Sequence of chain 1.A:
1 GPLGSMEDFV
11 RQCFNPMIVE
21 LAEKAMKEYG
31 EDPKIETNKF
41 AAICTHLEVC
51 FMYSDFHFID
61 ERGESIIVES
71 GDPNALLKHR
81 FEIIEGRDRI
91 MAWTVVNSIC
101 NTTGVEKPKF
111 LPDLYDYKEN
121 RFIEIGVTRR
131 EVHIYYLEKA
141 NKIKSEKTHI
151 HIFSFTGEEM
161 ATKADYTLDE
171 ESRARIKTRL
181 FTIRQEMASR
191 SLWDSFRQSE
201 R

This small molecule binds to this protein.
Small molecule (SMILES): Brc1cn[nH]c1

Binding-site contacts:
Ligand atom C5 contacts residue PHE181 of chain 1.A at 4.2 Å (hydrophobic).
Ligand atom C3 contacts residue LYS177 of chain 1.A at 3.6 Å.
Ligand atom BR4 contacts residue PHE181 of chain 1.A at 4.0 Å.
Ligand atom C5 contacts residue THR156 of chain 1.A at 3.3 Å.
Ligand atom BR4 contacts residue SER154 of chain 1.A at 3.4 Å.
Ligand atom C4 contacts residue GLY157 of chain 1.A at 3.5 Å.
Ligand atom N2 contacts residue PHE181 of chain 1.A at 3.8 Å.
Ligand atom C4 contacts residue THR156 of chain 1.A at 3.8 Å.
Ligand atom BR4 contacts residue LEU180 of chain 1.A at 3.7 Å.
Ligand atom BR4 contacts residue THR156 of chain 1.A at 4.1 Å.
Ligand atom BR4 contacts residue PHE155 of chain 1.A at 3.4 Å.
Ligand atom C4 contacts residue PHE181 of chain 1.A at 4.0 Å (hydrophobic).
Ligand atom C3 contacts residue GLY157 of chain 1.A at 4.1 Å.
Ligand atom C5 contacts residue GLY157 of chain 1.A at 3.5 Å.
Ligand atom N1 contacts residue PHE181 of chain 1.A at 3.8 Å.
Ligand atom C5 contacts residue PHE155 of chain 1.A at 3.1 Å (hydrophobic).
Ligand atom BR4 contacts residue GLY157 of chain 1.A at 3.4 Å.
Ligand atom N1 contacts residue THR156 of chain 1.A at 3.9 Å.
Ligand atom N1 contacts residue PHE155 of chain 1.A at 4.4 Å.
Ligand atom C4 contacts residue LYS177 of chain 1.A at 3.9 Å.
Ligand atom N1 contacts residue GLY157 of chain 1.A at 4.4 Å.
Ligand atom BR4 contacts residue LYS177 of chain 1.A at 3.5 Å.
Ligand atom C4 contacts residue PHE155 of chain 1.A at 3.6 Å (hydrophobic).
Ligand atom C3 contacts residue PHE181 of chain 1.A at 3.8 Å (hydrophobic).